The small molecule below binds the protein below.
Small molecule (SMILES): COC(=O)c1ccc(C(=O)OCCO)cc1

Binding-site contacts:
Ligand atom C15 contacts residue ILE179 of chain 1.A at 3.6 Å (hydrophobic).
Ligand atom O11 contacts residue ILE179 of chain 1.A at 4.0 Å.
Ligand atom C09 contacts residue HIS208 of chain 1.A at 3.9 Å.
Ligand atom O14 contacts residue GLY57 of chain 1.A at 3.3 Å.
Ligand atom O14 contacts residue TYR58 of chain 1.A at 2.6 Å (h-bond).
Ligand atom O02 contacts residue ILE179 of chain 1.A at 3.6 Å.
Ligand atom C03 contacts residue ILE179 of chain 1.A at 3.7 Å (hydrophobic).
Ligand atom C08 contacts residue TYR58 of chain 1.A at 4.0 Å (hydrophobic).
Ligand atom O14 contacts residue TRP130 of chain 1.A at 3.2 Å.
Ligand atom O10 contacts residue ALA131 of chain 1.A at 3.1 Å.
Ligand atom O14 contacts residue ALA60 of chain 1.A at 3.8 Å.
Ligand atom C12 contacts residue GLY57 of chain 1.A at 3.8 Å.
Ligand atom C12 contacts residue HIS208 of chain 1.A at 2.8 Å.
Ligand atom C07 contacts residue MET132 of chain 1.A at 3.8 Å (hydrophobic).
Ligand atom C07 contacts residue TRP156 of chain 1.A at 3.7 Å (hydrophobic).
Ligand atom O10 contacts residue GLY57 of chain 1.A at 3.7 Å.
Ligand atom O02 contacts residue TRP156 of chain 1.A at 3.2 Å (h-bond).
Ligand atom O10 contacts residue TYR58 of chain 1.A at 2.9 Å (h-bond).
Ligand atom C08 contacts residue MET132 of chain 1.A at 4.0 Å (hydrophobic).
Ligand atom C09 contacts residue TYR58 of chain 1.A at 3.6 Å (hydrophobic).
Ligand atom C09 contacts residue ALA131 of chain 1.A at 3.3 Å (hydrophobic).
Ligand atom C08 contacts residue ILE179 of chain 1.A at 3.9 Å (hydrophobic).
Ligand atom O11 contacts residue HIS208 of chain 1.A at 2.9 Å (h-bond).
Ligand atom C13 contacts residue TYR58 of chain 1.A at 3.2 Å (hydrophobic).
Ligand atom C16 contacts residue ILE179 of chain 1.A at 3.7 Å (hydrophobic).
Ligand atom C06 contacts residue TRP156 of chain 1.A at 3.4 Å (hydrophobic).
Ligand atom C13 contacts residue TRP130 of chain 1.A at 3.5 Å (hydrophobic).
Ligand atom C12 contacts residue TYR58 of chain 1.A at 3.8 Å (hydrophobic).
Ligand atom C01 contacts residue ILE179 of chain 1.A at 4.1 Å (hydrophobic).
Ligand atom C01 contacts residue TRP156 of chain 1.A at 3.6 Å (hydrophobic).
Ligand atom C15 contacts residue TYR58 of chain 1.A at 4.0 Å (hydrophobic).
Ligand atom O04 contacts residue ILE179 of chain 1.A at 4.1 Å.
Ligand atom O11 contacts residue TYR58 of chain 1.A at 4.0 Å.
Ligand atom C12 contacts residue ALA131 of chain 1.A at 3.0 Å (hydrophobic).
Ligand atom O11 contacts residue ALA131 of chain 1.A at 3.3 Å.
Ligand atom O10 contacts residue MET132 of chain 1.A at 2.9 Å (h-bond).
Ligand atom C05 contacts residue ILE179 of chain 1.A at 3.9 Å (hydrophobic).
Ligand atom C09 contacts residue MET132 of chain 1.A at 3.8 Å (hydrophobic).
Ligand atom C12 contacts residue TRP130 of chain 1.A at 3.7 Å (hydrophobic).
Ligand atom C13 contacts residue HIS208 of chain 1.A at 3.6 Å.

Sequence of chain 1.A:
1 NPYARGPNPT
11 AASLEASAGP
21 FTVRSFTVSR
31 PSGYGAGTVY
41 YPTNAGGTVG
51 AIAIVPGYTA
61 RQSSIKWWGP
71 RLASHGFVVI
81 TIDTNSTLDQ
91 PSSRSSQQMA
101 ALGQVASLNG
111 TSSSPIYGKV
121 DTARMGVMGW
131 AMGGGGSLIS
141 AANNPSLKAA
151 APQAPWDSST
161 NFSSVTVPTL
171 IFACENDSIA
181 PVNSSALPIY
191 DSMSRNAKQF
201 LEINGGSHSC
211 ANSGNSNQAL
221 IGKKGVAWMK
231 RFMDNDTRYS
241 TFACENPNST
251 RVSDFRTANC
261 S